Binding-site contacts:
Ligand atom C3 contacts residue HIS175 of chain 1.B at 4.0 Å.
Ligand atom C7 contacts residue GLY174 of chain 1.B at 3.8 Å.
Ligand atom C10 contacts residue ARG152 of chain 1.B at 3.7 Å.
Ligand atom C4 contacts residue ARG176 of chain 1.B at 4.4 Å.
Ligand atom C2 contacts residue GLY174 of chain 1.B at 3.3 Å.
Ligand atom CL contacts residue ARG176 of chain 1.B at 3.5 Å.
Ligand atom C12 contacts residue GLY174 of chain 1.B at 3.7 Å.
Ligand atom C1 contacts residue GLY174 of chain 1.B at 3.0 Å.
Ligand atom O2 contacts residue ARG152 of chain 1.B at 4.3 Å.
Ligand atom C2 contacts residue HIS175 of chain 1.B at 4.3 Å.
Ligand atom CL contacts residue MET362 of chain 1.B at 3.9 Å.
Ligand atom C4 contacts residue HIS175 of chain 1.B at 3.9 Å.
Ligand atom C11 contacts residue ARG152 of chain 1.B at 3.5 Å.
Ligand atom C4 contacts residue VAL247 of chain 1.B at 4.2 Å (hydrophobic).
Ligand atom C3 contacts residue THR172 of chain 1.B at 3.5 Å.
Ligand atom C4 contacts residue MET362 of chain 1.B at 4.3 Å (hydrophobic).
Ligand atom O2 contacts residue TYR154 of chain 1.B at 2.7 Å (h-bond).
Ligand atom C7 contacts residue ARG152 of chain 1.B at 4.1 Å.
Ligand atom O1 contacts residue ARG152 of chain 1.B at 2.9 Å (salt-bridge).
Ligand atom C13 contacts residue ARG152 of chain 1.B at 3.5 Å.
Ligand atom C11 contacts residue GLY174 of chain 1.B at 4.0 Å.
Ligand atom C13 contacts residue TYR154 of chain 1.B at 3.7 Å (hydrophobic).
Ligand atom N contacts residue GLY174 of chain 1.B at 3.4 Å (h-bond).
Ligand atom C11 contacts residue LEU155 of chain 1.B at 3.9 Å (hydrophobic).
Ligand atom C9 contacts residue ARG152 of chain 1.B at 3.5 Å.
Ligand atom CL contacts residue LEU177 of chain 1.B at 3.6 Å.
Ligand atom C5 contacts residue GLY174 of chain 1.B at 3.8 Å.
Ligand atom C4 contacts residue THR172 of chain 1.B at 4.1 Å.
Ligand atom O1 contacts residue TYR154 of chain 1.B at 3.8 Å.
Ligand atom C5 contacts residue HIS175 of chain 1.B at 3.7 Å.
Ligand atom C3 contacts residue GLY174 of chain 1.B at 3.7 Å.
Ligand atom C6 contacts residue GLY174 of chain 1.B at 3.3 Å.
Ligand atom C4 contacts residue GLY174 of chain 1.B at 4.0 Å.
Ligand atom C11 contacts residue PRO242 of chain 1.B at 4.2 Å (hydrophobic).
Ligand atom CL contacts residue HIS175 of chain 1.B at 3.7 Å.
Ligand atom C12 contacts residue PRO242 of chain 1.B at 4.0 Å (hydrophobic).
Ligand atom C5 contacts residue MET362 of chain 1.B at 3.7 Å (hydrophobic).
Ligand atom CL contacts residue THR172 of chain 1.B at 3.9 Å.
Ligand atom C8 contacts residue GLY174 of chain 1.B at 3.5 Å.
Ligand atom CL contacts residue VAL247 of chain 1.B at 3.8 Å.

This small molecule binds to this protein.
Small molecule (SMILES): O=C(O)[C@@H]1CCc2c([nH]c3ccc(Cl)cc23)C1

Sequence of chain 1.B:
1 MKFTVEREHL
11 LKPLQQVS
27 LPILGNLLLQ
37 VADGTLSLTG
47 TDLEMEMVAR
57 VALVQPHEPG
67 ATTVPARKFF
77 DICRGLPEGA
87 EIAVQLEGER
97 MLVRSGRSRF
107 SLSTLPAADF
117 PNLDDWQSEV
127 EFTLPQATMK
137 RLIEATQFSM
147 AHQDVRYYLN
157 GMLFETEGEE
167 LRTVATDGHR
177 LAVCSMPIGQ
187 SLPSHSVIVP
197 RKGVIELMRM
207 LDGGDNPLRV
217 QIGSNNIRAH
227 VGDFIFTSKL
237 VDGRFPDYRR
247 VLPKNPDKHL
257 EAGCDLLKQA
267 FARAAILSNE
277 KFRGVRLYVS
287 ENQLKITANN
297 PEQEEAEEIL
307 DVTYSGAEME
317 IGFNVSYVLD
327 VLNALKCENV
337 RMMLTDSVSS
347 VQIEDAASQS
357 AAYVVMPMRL